This protein binds this small molecule.
Small molecule (SMILES): Cc1cc(-n2ccnc2-c2ccccc2)ccc1C=O

Sequence of chain 2.A:
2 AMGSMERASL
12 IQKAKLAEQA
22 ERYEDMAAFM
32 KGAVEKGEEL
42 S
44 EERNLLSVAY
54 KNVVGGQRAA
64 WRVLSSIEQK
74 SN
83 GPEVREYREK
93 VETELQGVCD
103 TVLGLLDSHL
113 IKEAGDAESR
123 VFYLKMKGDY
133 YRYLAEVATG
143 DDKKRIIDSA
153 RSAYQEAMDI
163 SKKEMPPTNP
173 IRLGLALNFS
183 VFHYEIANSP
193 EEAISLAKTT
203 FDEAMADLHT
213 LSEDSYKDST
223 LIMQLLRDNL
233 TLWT

Sequence of chain 2.B:
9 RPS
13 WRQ

Binding-site contacts:
Ligand atom C18 contacts residue TRP13 of chain 2.B at 3.5 Å (hydrophobic).
Ligand atom C10 contacts residue ASN47 of chain 2.A at 3.6 Å.
Ligand atom C10 contacts residue PHE124 of chain 2.A at 4.0 Å (hydrophobic).
Ligand atom C01 contacts residue TRP13 of chain 2.B at 3.9 Å (hydrophobic).
Ligand atom C02 contacts residue LYS127 of chain 2.A at 2.5 Å.
Ligand atom C11 contacts residue CSO43 of chain 2.A at 3.2 Å.
Ligand atom C12 contacts residue ASN47 of chain 2.A at 3.2 Å.
Ligand atom C11 contacts residue ASN47 of chain 2.A at 3.5 Å.
Ligand atom C13 contacts residue ASN47 of chain 2.A at 3.6 Å.
Ligand atom C18 contacts residue LYS127 of chain 2.A at 3.8 Å.
Ligand atom C02 contacts residue TRP13 of chain 2.B at 3.7 Å (hydrophobic).
Ligand atom C03 contacts residue ILE173 of chain 2.A at 4.1 Å (hydrophobic).
Ligand atom C01 contacts residue LYS127 of chain 2.A at 1.4 Å.
Ligand atom C11 contacts residue ILE173 of chain 2.A at 4.1 Å (hydrophobic).
Ligand atom N06 contacts residue PRO172 of chain 2.A at 3.8 Å.
Ligand atom C19 contacts residue SER50 of chain 2.A at 4.0 Å.
Ligand atom N06 contacts residue TRP13 of chain 2.B at 4.2 Å.
Ligand atom C16 contacts residue PRO172 of chain 2.A at 3.8 Å (hydrophobic).
Ligand atom C04 contacts residue ILE173 of chain 2.A at 4.1 Å (hydrophobic).
Ligand atom C09 contacts residue ILE173 of chain 2.A at 3.5 Å (hydrophobic).
Ligand atom C15 contacts residue PRO172 of chain 2.A at 3.9 Å (hydrophobic).
Ligand atom C03 contacts residue TRP13 of chain 2.B at 3.7 Å (hydrophobic).
Ligand atom C09 contacts residue ASN47 of chain 2.A at 3.9 Å.
Ligand atom C03 contacts residue GLY176 of chain 2.A at 3.9 Å.
Ligand atom C05 contacts residue TRP13 of chain 2.B at 3.7 Å (hydrophobic).
Ligand atom C19 contacts residue PHE124 of chain 2.A at 3.6 Å (hydrophobic).
Ligand atom C17 contacts residue TRP13 of chain 2.B at 3.3 Å (hydrophobic).
Ligand atom C04 contacts residue PRO172 of chain 2.A at 3.2 Å (hydrophobic).
Ligand atom C03 contacts residue PRO172 of chain 2.A at 3.4 Å (hydrophobic).
Ligand atom C07 contacts residue PRO172 of chain 2.A at 3.8 Å (hydrophobic).
Ligand atom C10 contacts residue ILE173 of chain 2.A at 3.4 Å (hydrophobic).
Ligand atom C04 contacts residue ILE224 of chain 2.A at 3.7 Å (hydrophobic).
Ligand atom C12 contacts residue CSO43 of chain 2.A at 3.3 Å.
Ligand atom C16 contacts residue TRP13 of chain 2.B at 4.1 Å (hydrophobic).
Ligand atom C03 contacts residue LYS127 of chain 2.A at 2.9 Å.
Ligand atom C19 contacts residue TRP13 of chain 2.B at 3.5 Å (hydrophobic).
Ligand atom C04 contacts residue TRP13 of chain 2.B at 3.5 Å (hydrophobic).
Ligand atom N14 contacts residue PRO172 of chain 2.A at 3.9 Å.
Ligand atom C16 contacts residue ILE224 of chain 2.A at 3.9 Å (hydrophobic).
Ligand atom C08 contacts residue ASN47 of chain 2.A at 4.2 Å.